Sequence of chain 1.B:
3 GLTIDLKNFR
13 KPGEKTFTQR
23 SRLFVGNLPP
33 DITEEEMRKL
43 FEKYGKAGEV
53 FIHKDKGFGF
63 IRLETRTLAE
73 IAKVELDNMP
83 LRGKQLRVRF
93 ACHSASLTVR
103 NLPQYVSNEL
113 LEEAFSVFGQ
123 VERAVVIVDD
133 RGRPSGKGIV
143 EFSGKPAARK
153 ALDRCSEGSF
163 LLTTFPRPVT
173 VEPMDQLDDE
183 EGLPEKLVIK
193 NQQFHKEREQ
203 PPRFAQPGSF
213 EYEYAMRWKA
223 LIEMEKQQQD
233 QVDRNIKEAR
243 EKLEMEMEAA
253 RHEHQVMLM

The protein below binds the small molecule below.
Small molecule (SMILES): O=C(O)[C@@H]1CCCN1

Sequence of chain 1.A:
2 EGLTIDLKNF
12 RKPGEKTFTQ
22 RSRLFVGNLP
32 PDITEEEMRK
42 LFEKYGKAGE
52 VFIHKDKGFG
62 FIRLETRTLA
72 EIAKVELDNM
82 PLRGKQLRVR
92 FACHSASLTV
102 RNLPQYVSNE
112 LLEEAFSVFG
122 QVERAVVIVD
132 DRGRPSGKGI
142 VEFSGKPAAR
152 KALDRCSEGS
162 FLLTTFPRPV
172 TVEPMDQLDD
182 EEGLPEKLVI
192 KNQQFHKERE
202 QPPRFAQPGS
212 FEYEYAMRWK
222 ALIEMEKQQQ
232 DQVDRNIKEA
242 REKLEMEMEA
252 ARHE

Binding-site contacts:
Ligand atom CD contacts residue PHE167 of chain 1.A at 3.6 Å (hydrophobic).
Ligand atom OXT contacts residue LEU104 of chain 1.A at 4.4 Å.
Ligand atom CA contacts residue PHE167 of chain 1.A at 3.9 Å (hydrophobic).
Ligand atom OXT contacts residue PRO105 of chain 1.A at 4.4 Å.
Ligand atom CD contacts residue GLU199 of chain 1.B at 3.4 Å.
Ligand atom CA contacts residue ARG169 of chain 1.A at 4.2 Å.
Ligand atom C contacts residue PHE167 of chain 1.A at 4.4 Å (hydrophobic).
Ligand atom CG contacts residue GLN106 of chain 1.A at 3.6 Å.
Ligand atom N contacts residue ARG169 of chain 1.A at 4.4 Å.
Ligand atom N contacts residue GLN106 of chain 1.A at 3.2 Å (h-bond).
Ligand atom CD contacts residue PRO105 of chain 1.A at 3.8 Å (hydrophobic).
Ligand atom N contacts residue PHE167 of chain 1.A at 3.7 Å.
Ligand atom O contacts residue ARG169 of chain 1.A at 2.8 Å (salt-bridge).
Ligand atom C contacts residue ARG169 of chain 1.A at 3.3 Å.
Ligand atom O contacts residue PHE167 of chain 1.A at 4.1 Å.
Ligand atom OXT contacts residue GLN106 of chain 1.A at 4.0 Å.
Ligand atom OXT contacts residue ARG169 of chain 1.A at 3.4 Å (salt-bridge).
Ligand atom CD contacts residue GLN106 of chain 1.A at 3.2 Å.
Ligand atom CB contacts residue GLN106 of chain 1.A at 3.4 Å.
Ligand atom N contacts residue PRO105 of chain 1.A at 3.5 Å.
Ligand atom CG contacts residue GLU199 of chain 1.B at 3.3 Å.
Ligand atom CA contacts residue GLN106 of chain 1.A at 4.3 Å.